Binding-site contacts:
Ligand atom C14 contacts residue THR147 of chain 1.C at 4.1 Å.
Ligand atom C1 contacts residue GLU142 of chain 1.C at 3.9 Å.
Ligand atom C7 contacts residue ILE94 of chain 1.C at 3.9 Å (hydrophobic).
Ligand atom C17 contacts residue VAL148 of chain 1.C at 4.3 Å (hydrophobic).
Ligand atom C19 contacts residue TRP193 of chain 1.C at 4.4 Å (hydrophobic).
Ligand atom C11 contacts residue HIS244 of chain 1.A at 4.5 Å.
Ligand atom C14 contacts residue VAL148 of chain 1.C at 4.3 Å (hydrophobic).
Ligand atom C16 contacts residue VAL148 of chain 1.C at 4.0 Å (hydrophobic).
Ligand atom C3 contacts residue GLU142 of chain 1.C at 3.2 Å.
Ligand atom C6 contacts residue ILE94 of chain 1.C at 4.5 Å (hydrophobic).
Ligand atom C7 contacts residue CYS150 of chain 1.C at 3.5 Å (hydrophobic).
Ligand atom C2 contacts residue GLU142 of chain 1.C at 3.6 Å.
Ligand atom C1 contacts residue PHE199 of chain 1.C at 3.7 Å (hydrophobic).
Ligand atom C12 contacts residue HIS244 of chain 1.A at 4.2 Å.
Ligand atom C2 contacts residue LEU185 of chain 1.C at 3.8 Å (hydrophobic).
Ligand atom C3 contacts residue THR191 of chain 1.C at 4.3 Å.
Ligand atom C2 contacts residue THR191 of chain 1.C at 4.3 Å.
Ligand atom C19 contacts residue VAL194 of chain 1.C at 3.3 Å (hydrophobic).
Ligand atom O3 contacts residue MET190 of chain 1.C at 3.9 Å.
Ligand atom C11 contacts residue ILE198 of chain 1.C at 3.5 Å (hydrophobic).
Ligand atom C12 contacts residue ILE198 of chain 1.C at 3.9 Å (hydrophobic).
Ligand atom C15 contacts residue ILE94 of chain 1.C at 4.2 Å (hydrophobic).
Ligand atom C15 contacts residue VAL148 of chain 1.C at 3.9 Å (hydrophobic).
Ligand atom C2 contacts residue NAI1 of chain 1.I at 4.4 Å.
Ligand atom C5 contacts residue GLU142 of chain 1.C at 4.0 Å.
Ligand atom O3 contacts residue GLU142 of chain 1.C at 3.5 Å (salt-bridge).
Ligand atom C16 contacts residue ALA149 of chain 1.C at 4.5 Å (hydrophobic).
Ligand atom C5 contacts residue LEU92 of chain 1.C at 4.2 Å (hydrophobic).
Ligand atom C10 contacts residue GLU142 of chain 1.C at 4.4 Å.
Ligand atom C6 contacts residue LEU92 of chain 1.C at 3.6 Å (hydrophobic).
Ligand atom O3 contacts residue TYR153 of chain 1.C at 3.5 Å (h-bond).
Ligand atom C4 contacts residue GLU142 of chain 1.C at 3.5 Å.
Ligand atom C4 contacts residue TYR153 of chain 1.C at 4.0 Å (hydrophobic).
Ligand atom C2 contacts residue PHE199 of chain 1.C at 3.7 Å (hydrophobic).
Ligand atom O3 contacts residue NAI1 of chain 1.I at 3.3 Å.
Ligand atom C6 contacts residue CYS150 of chain 1.C at 3.9 Å (hydrophobic).
Ligand atom C4 contacts residue LEU92 of chain 1.C at 4.0 Å (hydrophobic).

A small-molecule ligand and the protein it binds are described below.
Small molecule (SMILES): C[C@]12CC[C@@H](O)C[C@@H]1CC[C@@H]1[C@@H]2CC[C@]2(C)C(=O)CC[C@@H]12

Sequence of chain 1.A:
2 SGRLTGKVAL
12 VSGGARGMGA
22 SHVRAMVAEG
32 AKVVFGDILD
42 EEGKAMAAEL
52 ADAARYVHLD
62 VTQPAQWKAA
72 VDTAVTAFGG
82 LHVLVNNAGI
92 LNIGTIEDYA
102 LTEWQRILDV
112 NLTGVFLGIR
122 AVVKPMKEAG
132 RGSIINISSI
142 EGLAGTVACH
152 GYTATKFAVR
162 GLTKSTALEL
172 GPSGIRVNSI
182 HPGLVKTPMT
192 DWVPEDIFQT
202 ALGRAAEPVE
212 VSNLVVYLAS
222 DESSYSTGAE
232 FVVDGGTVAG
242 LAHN

Sequence of chain 1.C:
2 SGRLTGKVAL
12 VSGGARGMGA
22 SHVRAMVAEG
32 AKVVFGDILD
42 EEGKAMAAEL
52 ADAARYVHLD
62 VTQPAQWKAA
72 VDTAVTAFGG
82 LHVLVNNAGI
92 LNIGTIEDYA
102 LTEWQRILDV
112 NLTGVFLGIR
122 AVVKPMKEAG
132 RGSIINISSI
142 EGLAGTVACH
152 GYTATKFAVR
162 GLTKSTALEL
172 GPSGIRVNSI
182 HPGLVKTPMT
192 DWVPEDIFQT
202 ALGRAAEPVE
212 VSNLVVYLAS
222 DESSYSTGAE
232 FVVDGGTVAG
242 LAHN